Binding-site contacts:
Ligand atom C05 contacts residue PHE148 of chain 1.A at 3.6 Å (hydrophobic).
Ligand atom C19 contacts residue CYS89 of chain 1.A at 3.2 Å (hydrophobic).
Ligand atom C24 contacts residue PHE148 of chain 1.A at 3.3 Å (hydrophobic).
Ligand atom F36 contacts residue TYR19 of chain 1.A at 3.0 Å.
Ligand atom C23 contacts residue PHE148 of chain 1.A at 3.4 Å (hydrophobic).
Ligand atom N22 contacts residue VAL35 of chain 1.A at 3.4 Å.
Ligand atom C02 contacts residue CYS22 of chain 1.A at 3.8 Å (hydrophobic).
Ligand atom S18 contacts residue ILE14 of chain 1.A at 3.7 Å.
Ligand atom F38 contacts residue GLY15 of chain 1.A at 3.6 Å.
Ligand atom C06 contacts residue PHE148 of chain 1.A at 3.4 Å (hydrophobic).
Ligand atom C26 contacts residue ASP159 of chain 1.A at 3.8 Å.
Ligand atom C09 contacts residue CYS89 of chain 1.A at 3.7 Å (hydrophobic).
Ligand atom C04 contacts residue PHE148 of chain 1.A at 3.7 Å (hydrophobic).
Ligand atom C15 contacts residue TYR88 of chain 1.A at 3.2 Å (hydrophobic).
Ligand atom C01 contacts residue CYS22 of chain 1.A at 3.8 Å (hydrophobic).
Ligand atom C11 contacts residue CYS89 of chain 1.A at 3.7 Å (hydrophobic).
Ligand atom F37 contacts residue ILE14 of chain 1.A at 3.8 Å.
Ligand atom F37 contacts residue CYS22 of chain 1.A at 3.5 Å.
Ligand atom C19 contacts residue TYR88 of chain 1.A at 3.6 Å (hydrophobic).
Ligand atom N20 contacts residue VAL35 of chain 1.A at 3.7 Å.
Ligand atom O28 contacts residue GLY158 of chain 1.A at 3.5 Å.
Ligand atom F36 contacts residue GLY15 of chain 1.A at 3.6 Å.
Ligand atom O28 contacts residue ASP159 of chain 1.A at 2.9 Å (salt-bridge).
Ligand atom C31 contacts residue PHE148 of chain 1.A at 3.7 Å (hydrophobic).
Ligand atom N22 contacts residue GLU87 of chain 1.A at 2.8 Å (salt-bridge).
Ligand atom C30 contacts residue PHE148 of chain 1.A at 3.7 Å (hydrophobic).
Ligand atom C31 contacts residue PHE160 of chain 1.A at 3.8 Å (hydrophobic).
Ligand atom C31 contacts residue ALA145 of chain 1.A at 3.5 Å (hydrophobic).
Ligand atom N22 contacts residue MET86 of chain 1.A at 3.6 Å.
Ligand atom C25 contacts residue PHE148 of chain 1.A at 3.3 Å (hydrophobic).
Ligand atom N27 contacts residue ASP159 of chain 1.A at 3.3 Å (salt-bridge).
Ligand atom C26 contacts residue PHE148 of chain 1.A at 3.8 Å (hydrophobic).
Ligand atom N20 contacts residue TYR88 of chain 1.A at 3.6 Å.
Ligand atom F36 contacts residue CYS22 of chain 1.A at 3.3 Å.
Ligand atom C30 contacts residue PHE160 of chain 1.A at 3.4 Å (hydrophobic).
Ligand atom N27 contacts residue PHE160 of chain 1.A at 3.5 Å.
Ligand atom F38 contacts residue ILE14 of chain 1.A at 3.3 Å.
Ligand atom C21 contacts residue CYS89 of chain 1.A at 3.7 Å (hydrophobic).
Ligand atom N20 contacts residue CYS89 of chain 1.A at 2.9 Å (h-bond).
Ligand atom C01 contacts residue TYR19 of chain 1.A at 3.6 Å (hydrophobic).

Sequence of chain 1.A:
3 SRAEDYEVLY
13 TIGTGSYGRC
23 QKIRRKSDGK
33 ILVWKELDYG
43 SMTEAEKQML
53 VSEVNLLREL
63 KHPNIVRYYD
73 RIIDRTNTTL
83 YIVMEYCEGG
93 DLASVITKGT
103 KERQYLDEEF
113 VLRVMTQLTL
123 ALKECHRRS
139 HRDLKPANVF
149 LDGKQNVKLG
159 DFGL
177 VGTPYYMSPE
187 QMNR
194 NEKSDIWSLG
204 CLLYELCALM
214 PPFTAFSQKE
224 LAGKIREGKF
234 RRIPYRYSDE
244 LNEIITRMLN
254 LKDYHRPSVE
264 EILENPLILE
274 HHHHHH

This small molecule binds to this protein.
Small molecule (SMILES): C[C@@H](Oc1cc(-c2cc(-c3cc(CN(C)C)cs3)cnc2N)ccc1C(N)=O)c1ccccc1C(F)(F)F